Binding-site contacts:
Ligand atom C3 contacts residue 1CE1 of chain 1.H at 4.4 Å.
Ligand atom C16 contacts residue 1CE1 of chain 1.H at 3.5 Å.
Ligand atom C14 contacts residue 1CE1 of chain 1.H at 3.9 Å.
Ligand atom C11 contacts residue 1CE1 of chain 1.H at 3.7 Å.
Ligand atom N4 contacts residue PRO201 of chain 1.B at 3.8 Å.
Ligand atom N5 contacts residue PRO201 of chain 1.B at 4.0 Å.
Ligand atom N4 contacts residue 1CE1 of chain 1.H at 4.4 Å.
Ligand atom C10 contacts residue 1CE1 of chain 1.H at 3.9 Å.
Ligand atom C17 contacts residue 1CE1 of chain 1.H at 4.1 Å.
Ligand atom N4 contacts residue THR202 of chain 1.B at 3.3 Å (h-bond).
Ligand atom C19 contacts residue 1CE1 of chain 1.H at 3.6 Å.
Ligand atom N1 contacts residue THR202 of chain 1.B at 3.6 Å.
Ligand atom S15 contacts residue 1CE1 of chain 1.H at 4.2 Å.
Ligand atom C18 contacts residue 1CE1 of chain 1.H at 3.5 Å.
Ligand atom C12 contacts residue 1CE1 of chain 1.H at 3.4 Å.
Ligand atom N9 contacts residue 1CE1 of chain 1.H at 4.0 Å.
Ligand atom N5 contacts residue THR202 of chain 1.B at 2.9 Å (h-bond).
Ligand atom O20 contacts residue 1CE1 of chain 1.H at 3.4 Å (h-bond).
Ligand atom N7 contacts residue 1CE1 of chain 1.H at 3.6 Å.
Ligand atom C6 contacts residue 1CE1 of chain 1.H at 3.3 Å.
Ligand atom C8 contacts residue 1CE1 of chain 1.H at 3.9 Å.
Ligand atom C13 contacts residue 1CE1 of chain 1.H at 3.6 Å.

Sequence of chain 1.B:
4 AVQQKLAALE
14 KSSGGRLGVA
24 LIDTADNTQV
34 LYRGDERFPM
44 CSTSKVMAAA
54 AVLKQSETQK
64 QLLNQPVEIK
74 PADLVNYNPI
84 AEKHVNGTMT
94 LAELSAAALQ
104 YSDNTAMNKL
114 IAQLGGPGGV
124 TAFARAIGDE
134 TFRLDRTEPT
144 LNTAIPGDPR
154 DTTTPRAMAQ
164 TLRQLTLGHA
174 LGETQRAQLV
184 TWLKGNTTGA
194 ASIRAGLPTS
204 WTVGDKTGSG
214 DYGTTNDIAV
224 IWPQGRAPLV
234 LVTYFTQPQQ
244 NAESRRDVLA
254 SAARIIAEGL

The small molecule below binds the protein below.
Small molecule (SMILES): O=c1c2c3c(sc2ncn1Cc1nnn[nH]1)CCCC3